Binding-site contacts:
Ligand atom C2 contacts residue ASN166 of chain 1.C at 2.5 Å.
Ligand atom C6 contacts residue VAL143 of chain 1.C at 4.1 Å (hydrophobic).
Ligand atom O5 contacts residue ARG161 of chain 1.C at 3.5 Å (salt-bridge).
Ligand atom N2 contacts residue THR167 of chain 1.C at 4.3 Å.
Ligand atom O7 contacts residue ASN166 of chain 1.C at 4.3 Å.
Ligand atom C1 contacts residue THR167 of chain 1.C at 4.2 Å.
Ligand atom C4 contacts residue ASN166 of chain 1.C at 4.2 Å.
Ligand atom C8 contacts residue ASN166 of chain 1.C at 3.5 Å.
Ligand atom O5 contacts residue ASN166 of chain 1.C at 2.4 Å (h-bond).
Ligand atom O6 contacts residue VAL143 of chain 1.C at 3.7 Å.
Ligand atom C1 contacts residue ARG161 of chain 1.C at 4.0 Å.
Ligand atom C3 contacts residue ASN166 of chain 1.C at 3.8 Å.
Ligand atom C7 contacts residue ASN166 of chain 1.C at 3.4 Å.
Ligand atom C5 contacts residue ASN166 of chain 1.C at 3.7 Å.
Ligand atom C1 contacts residue ASN166 of chain 1.C at 1.4 Å.
Ligand atom N2 contacts residue ASN166 of chain 1.C at 2.9 Å (h-bond).

The small molecule below binds the protein below.
Small molecule (SMILES): CC(=O)N[C@H]1[C@H](O[C@H]2[C@H](O)[C@@H](NC(C)=O)CO[C@@H]2CO)O[C@H](CO)[C@@H](O)[C@@H]1O

Sequence of chain 1.C:
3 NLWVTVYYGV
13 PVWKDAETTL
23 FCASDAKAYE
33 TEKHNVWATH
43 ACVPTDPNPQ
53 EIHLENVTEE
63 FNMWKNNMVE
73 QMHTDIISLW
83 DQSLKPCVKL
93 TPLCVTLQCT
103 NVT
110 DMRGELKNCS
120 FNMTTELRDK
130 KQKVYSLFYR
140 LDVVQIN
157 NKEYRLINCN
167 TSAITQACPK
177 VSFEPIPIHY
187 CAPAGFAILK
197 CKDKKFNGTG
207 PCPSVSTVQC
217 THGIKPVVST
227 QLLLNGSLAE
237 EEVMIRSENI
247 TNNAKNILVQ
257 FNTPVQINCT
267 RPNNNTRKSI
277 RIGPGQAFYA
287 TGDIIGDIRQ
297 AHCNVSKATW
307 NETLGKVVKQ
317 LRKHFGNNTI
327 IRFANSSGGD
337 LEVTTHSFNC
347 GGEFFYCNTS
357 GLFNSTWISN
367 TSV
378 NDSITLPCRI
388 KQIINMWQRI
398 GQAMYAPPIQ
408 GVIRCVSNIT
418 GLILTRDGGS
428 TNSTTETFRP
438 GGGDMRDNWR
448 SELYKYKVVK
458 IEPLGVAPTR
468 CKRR